This protein binds this small molecule.
Small molecule (SMILES): C[C@@H]1O[C@@H](CC(=O)O)[C@@H](O)[C@H](O)[C@@H]1O

Sequence of chain 1.C:
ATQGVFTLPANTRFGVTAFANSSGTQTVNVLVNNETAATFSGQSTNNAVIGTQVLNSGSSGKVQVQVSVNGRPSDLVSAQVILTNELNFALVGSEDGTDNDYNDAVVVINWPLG

Binding-site contacts:
Ligand atom C5 contacts residue ASP96 of chain 1.C at 3.8 Å.
Ligand atom C5 contacts residue SER22 of chain 1.C at 3.5 Å.
Ligand atom C3 contacts residue CA1 of chain 1.M at 3.4 Å.
Ligand atom C7 contacts residue DLY1 of chain 1.D at 1.3 Å.
Ligand atom O5 contacts residue SER23 of chain 1.C at 3.0 Å (h-bond).
Ligand atom C4 contacts residue ASP104 of chain 1.C at 3.3 Å.
Ligand atom O4 contacts residue ASP104 of chain 1.C at 3.2 Å (salt-bridge).
Ligand atom O7A contacts residue DLY1 of chain 1.D at 2.2 Å (h-bond).
Ligand atom O3 contacts residue ASP99 of chain 1.C at 2.5 Å (salt-bridge).
Ligand atom C5 contacts residue DLY1 of chain 1.D at 3.1 Å.
Ligand atom C1M contacts residue THR45 of chain 1.C at 4.0 Å.
Ligand atom C4 contacts residue ASP96 of chain 1.C at 3.5 Å.
Ligand atom O3 contacts residue ASP104 of chain 1.C at 3.0 Å (salt-bridge).
Ligand atom C4 contacts residue CA1 of chain 1.M at 3.3 Å.
Ligand atom O2 contacts residue ASP104 of chain 1.C at 3.8 Å.
Ligand atom O4 contacts residue GLU95 of chain 1.C at 3.4 Å (salt-bridge).
Ligand atom C1 contacts residue SER23 of chain 1.C at 3.8 Å.
Ligand atom O3 contacts residue CA1 of chain 1.M at 2.5 Å.
Ligand atom O2 contacts residue SER22 of chain 1.C at 3.4 Å.
Ligand atom O7A contacts residue DLY2 of chain 1.D at 3.4 Å (h-bond).
Ligand atom C4 contacts residue SER22 of chain 1.C at 3.5 Å.
Ligand atom O5 contacts residue SER22 of chain 1.C at 3.5 Å (h-bond).
Ligand atom C7 contacts residue SER23 of chain 1.C at 3.2 Å.
Ligand atom O4 contacts residue ASP99 of chain 1.C at 3.6 Å.
Ligand atom C3 contacts residue ASP99 of chain 1.C at 3.2 Å.
Ligand atom C6 contacts residue DLY1 of chain 1.D at 2.4 Å.
Ligand atom O7A contacts residue SER23 of chain 1.C at 3.5 Å (h-bond).
Ligand atom C2 contacts residue ASP99 of chain 1.C at 3.9 Å.
Ligand atom O4 contacts residue ASP96 of chain 1.C at 2.6 Å (salt-bridge).
Ligand atom O7A contacts residue DAL3 of chain 1.D at 3.4 Å (h-bond).
Ligand atom C5 contacts residue SER23 of chain 1.C at 3.8 Å.
Ligand atom O7A contacts residue DLE4 of chain 1.D at 3.1 Å (h-bond).
Ligand atom C7 contacts residue DAL3 of chain 1.D at 4.0 Å.
Ligand atom C1M contacts residue SER23 of chain 1.C at 3.5 Å.
Ligand atom O2 contacts residue ASN21 of chain 1.C at 3.0 Å (h-bond).
Ligand atom O5 contacts residue DLY1 of chain 1.D at 3.6 Å.
Ligand atom C3 contacts residue ASP104 of chain 1.C at 3.8 Å.
Ligand atom O3 contacts residue ASP101 of chain 1.C at 2.9 Å (salt-bridge).
Ligand atom O4 contacts residue CA1 of chain 1.M at 2.5 Å.
Ligand atom C7 contacts residue DLY2 of chain 1.D at 3.3 Å.